The protein below binds the small molecule below.
Small molecule (SMILES): CC[C@H](C)[C@H](NC(=O)[C@@H](N)CCCCN)C(=O)N[C@@H](CC(C)C)C(=O)N[C@@H](Cc1cnc[nH]1)C(=O)N[C@@H](CCCN=C(N)N)C(=O)N[C@@H](CC(C)C)C(=O)N[C@@H](CC(C)C)C(=O)N[C@@H](CCC(N)=O)C(=O)N[C@H](C=O)CC(=O)O

Sequence of chain 1.A:
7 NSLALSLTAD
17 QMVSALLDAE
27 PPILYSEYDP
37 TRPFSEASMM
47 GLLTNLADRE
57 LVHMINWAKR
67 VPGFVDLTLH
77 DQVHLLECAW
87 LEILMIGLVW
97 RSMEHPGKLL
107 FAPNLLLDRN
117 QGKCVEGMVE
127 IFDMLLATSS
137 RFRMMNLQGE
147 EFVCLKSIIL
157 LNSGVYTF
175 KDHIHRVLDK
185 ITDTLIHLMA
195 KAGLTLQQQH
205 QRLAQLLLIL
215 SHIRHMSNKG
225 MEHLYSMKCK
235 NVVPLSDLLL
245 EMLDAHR

Binding-site contacts:
Ligand atom CD2 contacts residue LEU75 of chain 1.A at 3.4 Å (hydrophobic).
Ligand atom CD2 contacts residue VAL79 of chain 1.A at 4.0 Å (hydrophobic).
Ligand atom CE contacts residue VAL79 of chain 1.A at 3.9 Å (hydrophobic).
Ligand atom NZ contacts residue VAL79 of chain 1.A at 3.8 Å.
Ligand atom CD2 contacts residue LYS65 of chain 1.A at 4.0 Å.
Ligand atom CG contacts residue ILE61 of chain 1.A at 4.1 Å (hydrophobic).
Ligand atom C contacts residue LYS65 of chain 1.A at 3.5 Å.
Ligand atom CB contacts residue GLU245 of chain 1.A at 3.6 Å.
Ligand atom CD1 contacts residue VAL79 of chain 1.A at 3.7 Å (hydrophobic).
Ligand atom CD1 contacts residue GLN78 of chain 1.A at 4.0 Å.
Ligand atom CD2 contacts residue PHE70 of chain 1.A at 4.2 Å (hydrophobic).
Ligand atom CA contacts residue GLU245 of chain 1.A at 3.7 Å.
Ligand atom CB contacts residue GLU245 of chain 1.A at 3.6 Å.
Ligand atom N contacts residue GLU245 of chain 1.A at 4.1 Å.
Ligand atom CB contacts residue ILE61 of chain 1.A at 3.9 Å (hydrophobic).
Ligand atom CG1 contacts residue GLU245 of chain 1.A at 3.7 Å.
Ligand atom CD2 contacts residue GLN78 of chain 1.A at 3.6 Å.
Ligand atom N contacts residue GLU245 of chain 1.A at 2.8 Å (salt-bridge).
Ligand atom CD1 contacts residue ASP241 of chain 1.A at 3.7 Å.
Ligand atom CD2 contacts residue MET246 of chain 1.A at 3.9 Å (hydrophobic).
Ligand atom NE2 contacts residue HIS76 of chain 1.A at 3.9 Å.
Ligand atom CD2 contacts residue LEU82 of chain 1.A at 3.7 Å (hydrophobic).
Ligand atom CD1 contacts residue LEU242 of chain 1.A at 3.7 Å (hydrophobic).
Ligand atom CG contacts residue GLU245 of chain 1.A at 4.1 Å.
Ligand atom NZ contacts residue GLU83 of chain 1.A at 3.0 Å (salt-bridge).
Ligand atom C contacts residue LYS65 of chain 1.A at 4.1 Å.
Ligand atom CE contacts residue GLU83 of chain 1.A at 3.5 Å.
Ligand atom CD2 contacts residue VAL79 of chain 1.A at 3.6 Å (hydrophobic).
Ligand atom CG2 contacts residue LEU242 of chain 1.A at 4.0 Å (hydrophobic).
Ligand atom CD2 contacts residue GLU83 of chain 1.A at 3.7 Å.
Ligand atom C contacts residue ILE61 of chain 1.A at 4.0 Å (hydrophobic).
Ligand atom CD1 contacts residue ILE61 of chain 1.A at 3.6 Å (hydrophobic).
Ligand atom CB contacts residue LEU75 of chain 1.A at 3.9 Å (hydrophobic).
Ligand atom CD contacts residue GLU83 of chain 1.A at 3.8 Å.
Ligand atom C contacts residue GLU245 of chain 1.A at 3.6 Å.
Ligand atom O contacts residue LYS65 of chain 1.A at 3.3 Å.
Ligand atom CD2 contacts residue ILE61 of chain 1.A at 3.5 Å (hydrophobic).
Ligand atom CA contacts residue GLU245 of chain 1.A at 3.6 Å.
Ligand atom O contacts residue ILE61 of chain 1.A at 3.8 Å.
Ligand atom NE2 contacts residue VAL79 of chain 1.A at 4.1 Å.